Sequence of chain 1.A:
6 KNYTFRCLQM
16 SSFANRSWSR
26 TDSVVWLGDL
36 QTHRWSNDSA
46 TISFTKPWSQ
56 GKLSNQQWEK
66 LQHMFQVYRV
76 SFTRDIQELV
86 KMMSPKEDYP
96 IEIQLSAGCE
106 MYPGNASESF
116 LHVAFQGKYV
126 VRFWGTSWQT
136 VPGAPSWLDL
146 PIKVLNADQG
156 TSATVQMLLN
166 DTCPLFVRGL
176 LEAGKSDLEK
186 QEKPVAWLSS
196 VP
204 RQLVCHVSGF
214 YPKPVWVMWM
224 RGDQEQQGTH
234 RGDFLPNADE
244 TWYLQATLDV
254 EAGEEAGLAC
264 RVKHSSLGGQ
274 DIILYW

Binding-site contacts:
Ligand atom N2 contacts residue SER24 of chain 1.A at 2.9 Å (h-bond).
Ligand atom O6 contacts residue ASN42 of chain 1.A at 4.4 Å.
Ligand atom C2 contacts residue SER24 of chain 1.A at 3.7 Å.
Ligand atom C7 contacts residue ASN42 of chain 1.A at 3.6 Å.
Ligand atom O5 contacts residue ASN42 of chain 1.A at 2.3 Å (h-bond).
Ligand atom N2 contacts residue ASN42 of chain 1.A at 3.0 Å (h-bond).
Ligand atom C8 contacts residue ARG25 of chain 1.A at 3.9 Å.
Ligand atom C7 contacts residue ARG25 of chain 1.A at 4.3 Å.
Ligand atom C1 contacts residue SER24 of chain 1.A at 3.8 Å.
Ligand atom C7 contacts residue SER24 of chain 1.A at 3.8 Å.
Ligand atom C3 contacts residue ASN42 of chain 1.A at 3.9 Å.
Ligand atom C3 contacts residue SER24 of chain 1.A at 3.9 Å.
Ligand atom C4 contacts residue ASN42 of chain 1.A at 4.3 Å.
Ligand atom C8 contacts residue VAL75 of chain 1.A at 4.3 Å (hydrophobic).
Ligand atom C8 contacts residue TRP23 of chain 1.A at 3.4 Å (hydrophobic).
Ligand atom N2 contacts residue ARG25 of chain 1.A at 4.2 Å.
Ligand atom C5 contacts residue ASN42 of chain 1.A at 3.6 Å.
Ligand atom C2 contacts residue ASN42 of chain 1.A at 2.6 Å.
Ligand atom C1 contacts residue ASN42 of chain 1.A at 1.4 Å.
Ligand atom O7 contacts residue ASN42 of chain 1.A at 3.9 Å.
Ligand atom C8 contacts residue SER24 of chain 1.A at 3.7 Å.

This protein binds this small molecule.
Small molecule (SMILES): CC(=O)N[C@H]1[C@H](O[C@H]2[C@H](O)[C@@H](NC(C)=O)CO[C@@H]2CO)O[C@H](CO)[C@@H](O)[C@@H]1O